The small molecule below binds the protein below.
Small molecule (SMILES): [H]/N=C/c1ncc[nH]1

Binding-site contacts:
Ligand atom C2 contacts residue ASN142 of chain 2.A at 3.3 Å.
Ligand atom N1 contacts residue ASN142 of chain 2.A at 3.5 Å.
Ligand atom C3 contacts residue DMS1 of chain 2.F at 3.7 Å.
Ligand atom C3 contacts residue ASN142 of chain 2.A at 3.8 Å.
Ligand atom N contacts residue GLY143 of chain 2.A at 3.2 Å (h-bond).
Ligand atom C1 contacts residue DMS1 of chain 2.F at 3.5 Å.
Ligand atom N contacts residue SER144 of chain 2.A at 3.5 Å (h-bond).
Ligand atom C contacts residue SER144 of chain 2.A at 4.3 Å.
Ligand atom N contacts residue LEU27 of chain 2.A at 3.9 Å.
Ligand atom N2 contacts residue CYS145 of chain 2.A at 3.2 Å (h-bond).
Ligand atom C1 contacts residue HIS41 of chain 2.A at 4.3 Å.
Ligand atom C contacts residue CYS145 of chain 2.A at 1.9 Å (hydrophobic).
Ligand atom N contacts residue ASN142 of chain 2.A at 4.4 Å.
Ligand atom N1 contacts residue CYS145 of chain 2.A at 4.1 Å.
Ligand atom N1 contacts residue GLY143 of chain 2.A at 3.1 Å (h-bond).
Ligand atom C contacts residue DMS1 of chain 2.F at 3.9 Å.
Ligand atom C contacts residue GLY143 of chain 2.A at 3.9 Å.
Ligand atom C1 contacts residue ASN142 of chain 2.A at 4.4 Å.
Ligand atom N2 contacts residue DMS1 of chain 2.F at 3.3 Å.
Ligand atom N contacts residue CYS145 of chain 2.A at 2.7 Å (h-bond).
Ligand atom C2 contacts residue DMS1 of chain 2.F at 4.1 Å.
Ligand atom C2 contacts residue GLY143 of chain 2.A at 4.2 Å.
Ligand atom N1 contacts residue DMS1 of chain 2.F at 4.0 Å.
Ligand atom C1 contacts residue CYS145 of chain 2.A at 2.9 Å (hydrophobic).
Ligand atom N2 contacts residue HIS41 of chain 2.A at 4.2 Å.
Ligand atom C contacts residue HIS41 of chain 2.A at 3.8 Å.
Ligand atom C1 contacts residue GLY143 of chain 2.A at 3.9 Å.

Sequence of chain 2.A:
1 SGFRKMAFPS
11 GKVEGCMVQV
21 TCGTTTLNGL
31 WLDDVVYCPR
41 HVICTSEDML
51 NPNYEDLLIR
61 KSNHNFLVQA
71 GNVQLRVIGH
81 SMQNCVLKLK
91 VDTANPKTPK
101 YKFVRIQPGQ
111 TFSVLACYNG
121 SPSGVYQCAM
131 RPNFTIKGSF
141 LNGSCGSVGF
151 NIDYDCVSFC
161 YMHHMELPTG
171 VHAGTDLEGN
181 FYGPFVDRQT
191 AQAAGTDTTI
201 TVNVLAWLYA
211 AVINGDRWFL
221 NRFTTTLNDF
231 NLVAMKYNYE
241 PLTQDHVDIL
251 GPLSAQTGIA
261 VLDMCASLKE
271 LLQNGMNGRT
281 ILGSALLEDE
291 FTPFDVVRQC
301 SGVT